Sequence of chain 1.E:
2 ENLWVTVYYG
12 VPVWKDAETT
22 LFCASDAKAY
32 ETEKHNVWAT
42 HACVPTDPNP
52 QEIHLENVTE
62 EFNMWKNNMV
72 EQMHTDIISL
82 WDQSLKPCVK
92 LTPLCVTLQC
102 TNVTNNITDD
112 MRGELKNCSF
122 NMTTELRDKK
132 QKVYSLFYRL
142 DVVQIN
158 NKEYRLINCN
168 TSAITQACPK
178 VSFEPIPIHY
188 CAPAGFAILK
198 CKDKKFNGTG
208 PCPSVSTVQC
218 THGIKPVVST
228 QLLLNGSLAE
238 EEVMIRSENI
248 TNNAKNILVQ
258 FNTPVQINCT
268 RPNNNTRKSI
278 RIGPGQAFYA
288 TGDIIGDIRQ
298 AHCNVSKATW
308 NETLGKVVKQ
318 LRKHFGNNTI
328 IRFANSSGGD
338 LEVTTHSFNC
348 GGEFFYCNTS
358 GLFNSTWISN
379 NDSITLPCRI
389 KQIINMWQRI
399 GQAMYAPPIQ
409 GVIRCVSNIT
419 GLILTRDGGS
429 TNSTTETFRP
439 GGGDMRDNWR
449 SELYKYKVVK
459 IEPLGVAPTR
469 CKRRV

Binding-site contacts:
Ligand atom C7 contacts residue NAG1 of chain 1.TA at 3.0 Å.
Ligand atom C2 contacts residue NAG1 of chain 1.TA at 3.8 Å.
Ligand atom O6 contacts residue NAG1 of chain 1.UA at 3.5 Å.
Ligand atom C1 contacts residue SER357 of chain 1.E at 4.4 Å.
Ligand atom C1 contacts residue NAG2 of chain 1.TA at 3.1 Å.
Ligand atom C4 contacts residue ASN332 of chain 1.E at 4.3 Å.
Ligand atom O7 contacts residue SER357 of chain 1.E at 2.8 Å (h-bond).
Ligand atom C8 contacts residue SER333 of chain 1.E at 3.3 Å.
Ligand atom C6 contacts residue NAG2 of chain 1.TA at 4.0 Å.
Ligand atom C4 contacts residue NAG2 of chain 1.TA at 3.6 Å.
Ligand atom C7 contacts residue SER333 of chain 1.E at 3.8 Å.
Ligand atom C8 contacts residue NAG2 of chain 1.TA at 4.4 Å.
Ligand atom O7 contacts residue NAG1 of chain 1.TA at 2.8 Å (h-bond).
Ligand atom N2 contacts residue NAG2 of chain 1.TA at 4.1 Å.
Ligand atom O7 contacts residue ASN332 of chain 1.E at 2.7 Å (h-bond).
Ligand atom O4 contacts residue NAG2 of chain 1.TA at 4.0 Å.
Ligand atom C1 contacts residue ASN332 of chain 1.E at 1.4 Å.
Ligand atom C2 contacts residue NAG2 of chain 1.TA at 3.8 Å.
Ligand atom C8 contacts residue THR341 of chain 1.E at 4.1 Å.
Ligand atom N2 contacts residue SER333 of chain 1.E at 3.9 Å.
Ligand atom C2 contacts residue ASN332 of chain 1.E at 2.5 Å.
Ligand atom C4 contacts residue NAG1 of chain 1.TA at 4.4 Å.
Ligand atom O7 contacts residue ASN355 of chain 1.E at 3.8 Å.
Ligand atom C3 contacts residue ASN332 of chain 1.E at 3.8 Å.
Ligand atom N2 contacts residue ASN332 of chain 1.E at 2.9 Å (h-bond).
Ligand atom O5 contacts residue ASN332 of chain 1.E at 2.4 Å (h-bond).
Ligand atom C8 contacts residue ASN332 of chain 1.E at 4.2 Å.
Ligand atom C5 contacts residue ASN332 of chain 1.E at 3.6 Å.
Ligand atom O3 contacts residue NAG1 of chain 1.TA at 4.1 Å.
Ligand atom C3 contacts residue NAG2 of chain 1.TA at 3.5 Å.
Ligand atom O5 contacts residue NAG2 of chain 1.TA at 3.4 Å (h-bond).
Ligand atom O6 contacts residue NAG2 of chain 1.TA at 3.8 Å.
Ligand atom O3 contacts residue NAG2 of chain 1.TA at 3.5 Å (h-bond).
Ligand atom C7 contacts residue ASN332 of chain 1.E at 3.0 Å.
Ligand atom C7 contacts residue SER357 of chain 1.E at 4.0 Å.
Ligand atom N2 contacts residue NAG1 of chain 1.TA at 3.5 Å (h-bond).
Ligand atom C8 contacts residue NAG1 of chain 1.TA at 3.7 Å.
Ligand atom C5 contacts residue NAG2 of chain 1.TA at 3.0 Å.

A protein and the small-molecule ligand that binds it are described below.
Small molecule (SMILES): CC(=O)N[C@H]1[C@H](O[C@H]2[C@H](O)[C@@H](NC(C)=O)CO[C@@H]2CO)O[C@H](CO)[C@@H](O)[C@@H]1O